Sequence of chain 2.A:
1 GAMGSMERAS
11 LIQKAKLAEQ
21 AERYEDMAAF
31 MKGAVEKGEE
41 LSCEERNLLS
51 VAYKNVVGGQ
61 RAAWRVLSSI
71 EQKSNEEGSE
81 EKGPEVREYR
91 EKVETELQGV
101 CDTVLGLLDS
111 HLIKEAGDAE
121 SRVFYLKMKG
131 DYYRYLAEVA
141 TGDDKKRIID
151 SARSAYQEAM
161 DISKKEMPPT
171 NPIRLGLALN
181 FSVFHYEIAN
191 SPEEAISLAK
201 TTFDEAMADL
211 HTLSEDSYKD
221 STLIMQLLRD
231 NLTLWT

Binding-site contacts:
Ligand atom O5 contacts residue ARG12 of chain 2.B at 3.0 Å (salt-bridge).
Ligand atom C9 contacts residue ASN8 of chain 2.B at 3.3 Å.
Ligand atom C6 contacts residue LYS54 of chain 2.A at 3.6 Å.
Ligand atom C2 contacts residue ARG12 of chain 2.B at 3.9 Å.
Ligand atom C2 contacts residue TRP11 of chain 2.B at 3.4 Å (hydrophobic).
Ligand atom C16 contacts residue LEU227 of chain 2.A at 3.8 Å (hydrophobic).
Ligand atom O3 contacts residue TYR135 of chain 2.A at 2.6 Å (h-bond).
Ligand atom O5 contacts residue ARG134 of chain 2.A at 2.8 Å (salt-bridge).
Ligand atom N1 contacts residue ASN8 of chain 2.B at 3.1 Å (h-bond).
Ligand atom O1 contacts residue ASN8 of chain 2.B at 3.2 Å.
Ligand atom C7 contacts residue TYR135 of chain 2.A at 3.5 Å (hydrophobic).
Ligand atom C8 contacts residue ARG61 of chain 2.A at 3.2 Å.
Ligand atom C13 contacts residue ILE224 of chain 2.A at 3.9 Å (hydrophobic).
Ligand atom O3 contacts residue ARG134 of chain 2.A at 2.8 Å (salt-bridge).
Ligand atom O4 contacts residue ARG12 of chain 2.B at 3.1 Å (salt-bridge).
Ligand atom F3 contacts residue LEU223 of chain 2.A at 3.2 Å.
Ligand atom P1 contacts residue ARG61 of chain 2.A at 3.8 Å.
Ligand atom O2 contacts residue TRP11 of chain 2.B at 3.9 Å.
Ligand atom C15 contacts residue LEU227 of chain 2.A at 3.7 Å (hydrophobic).
Ligand atom O5 contacts residue TYR135 of chain 2.A at 3.9 Å.
Ligand atom C6 contacts residue ARG61 of chain 2.A at 3.6 Å.
Ligand atom C7 contacts residue ARG61 of chain 2.A at 3.2 Å.
Ligand atom C12 contacts residue LEU179 of chain 2.A at 3.9 Å (hydrophobic).
Ligand atom N1 contacts residue ARG12 of chain 2.B at 4.0 Å.
Ligand atom C14 contacts residue LEU227 of chain 2.A at 3.8 Å (hydrophobic).
Ligand atom O5 contacts residue ARG61 of chain 2.A at 3.0 Å (salt-bridge).
Ligand atom F1 contacts residue LYS54 of chain 2.A at 2.8 Å.
Ligand atom P1 contacts residue ARG134 of chain 2.A at 3.7 Å.
Ligand atom C7 contacts residue LYS54 of chain 2.A at 3.3 Å.
Ligand atom P1 contacts residue TYR135 of chain 2.A at 3.8 Å.
Ligand atom C8 contacts residue LYS54 of chain 2.A at 4.0 Å.
Ligand atom C14 contacts residue ILE224 of chain 2.A at 3.6 Å (hydrophobic).
Ligand atom C2 contacts residue ASN8 of chain 2.B at 3.9 Å.
Ligand atom F3 contacts residue ILE4 of chain 2.B at 3.7 Å.
Ligand atom C1 contacts residue ASN8 of chain 2.B at 3.2 Å.
Ligand atom O3 contacts residue LYS54 of chain 2.A at 3.6 Å.
Ligand atom C4 contacts residue TRP11 of chain 2.B at 3.8 Å (hydrophobic).
Ligand atom O3 contacts residue ASN180 of chain 2.A at 4.0 Å.
Ligand atom O2 contacts residue ARG12 of chain 2.B at 3.6 Å.
Ligand atom C3 contacts residue ARG61 of chain 2.A at 3.6 Å.

Sequence of chain 2.B:
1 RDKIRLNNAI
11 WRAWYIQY

This small molecule binds to this protein.
Small molecule (SMILES): O=C(COc1ccccc1P(=O)(O)O)NCC(F)(F)c1cccc(F)c1